Sequence of chain 1.C:
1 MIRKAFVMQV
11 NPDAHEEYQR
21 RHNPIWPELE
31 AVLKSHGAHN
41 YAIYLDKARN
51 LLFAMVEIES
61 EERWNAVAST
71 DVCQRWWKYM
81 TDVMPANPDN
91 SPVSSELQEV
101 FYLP

Sequence of chain 1.D:
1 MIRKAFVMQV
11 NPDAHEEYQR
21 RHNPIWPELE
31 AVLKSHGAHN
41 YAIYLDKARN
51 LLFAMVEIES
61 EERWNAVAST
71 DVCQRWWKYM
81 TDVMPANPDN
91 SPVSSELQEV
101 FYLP

The protein below binds the small molecule below.
Small molecule (SMILES): C[C@H](O)[C@H](O)[C@@H](O)[C@@H](O)C=O

Binding-site contacts:
Ligand atom C6 contacts residue HIS22 of chain 1.D at 4.5 Å.
Ligand atom C5 contacts residue HIS22 of chain 1.D at 4.2 Å.
Ligand atom C1 contacts residue TYR18 of chain 1.D at 3.6 Å (hydrophobic).
Ligand atom C1 contacts residue HIS22 of chain 1.D at 3.3 Å.
Ligand atom C3 contacts residue MET8 of chain 1.D at 4.5 Å (hydrophobic).
Ligand atom C4 contacts residue TRP76 of chain 1.D at 3.9 Å (hydrophobic).
Ligand atom O3 contacts residue TRP77 of chain 1.D at 2.9 Å (h-bond).
Ligand atom C6 contacts residue PHE101 of chain 1.C at 4.3 Å (hydrophobic).
Ligand atom O5 contacts residue ILE43 of chain 1.D at 4.5 Å.
Ligand atom C5 contacts residue TRP76 of chain 1.D at 3.8 Å (hydrophobic).
Ligand atom O1 contacts residue HIS22 of chain 1.D at 2.8 Å (h-bond).
Ligand atom C6 contacts residue LEU33 of chain 1.D at 4.2 Å (hydrophobic).
Ligand atom O4 contacts residue LEU33 of chain 1.D at 4.5 Å.
Ligand atom O1 contacts residue MET80 of chain 1.D at 4.0 Å.
Ligand atom O2 contacts residue TRP77 of chain 1.D at 3.5 Å (h-bond).
Ligand atom C2 contacts residue TRP77 of chain 1.D at 4.3 Å (hydrophobic).
Ligand atom O5 contacts residue HIS22 of chain 1.D at 3.1 Å (h-bond).
Ligand atom C4 contacts residue TRP77 of chain 1.D at 4.4 Å (hydrophobic).
Ligand atom C1 contacts residue ILE43 of chain 1.D at 4.0 Å (hydrophobic).
Ligand atom C3 contacts residue TYR41 of chain 1.D at 3.5 Å (hydrophobic).
Ligand atom C3 contacts residue TRP77 of chain 1.D at 4.0 Å (hydrophobic).
Ligand atom C1 contacts residue TRP76 of chain 1.D at 3.9 Å (hydrophobic).
Ligand atom O5 contacts residue TRP76 of chain 1.D at 3.1 Å (h-bond).
Ligand atom O4 contacts residue TYR41 of chain 1.D at 2.7 Å (h-bond).
Ligand atom O3 contacts residue TYR41 of chain 1.D at 4.2 Å.
Ligand atom C6 contacts residue LEU29 of chain 1.D at 3.6 Å (hydrophobic).
Ligand atom O1 contacts residue TRP76 of chain 1.D at 4.0 Å.
Ligand atom C4 contacts residue TYR41 of chain 1.D at 3.4 Å (hydrophobic).
Ligand atom O3 contacts residue PRO92 of chain 1.D at 4.2 Å.
Ligand atom C6 contacts residue TYR41 of chain 1.D at 4.5 Å (hydrophobic).
Ligand atom C5 contacts residue TYR41 of chain 1.D at 3.7 Å (hydrophobic).
Ligand atom O2 contacts residue TRP76 of chain 1.D at 3.1 Å (h-bond).
Ligand atom O1 contacts residue MET84 of chain 1.D at 4.5 Å.
Ligand atom C6 contacts residue TRP76 of chain 1.D at 3.7 Å (hydrophobic).
Ligand atom O1 contacts residue TYR18 of chain 1.D at 2.8 Å (h-bond).
Ligand atom C2 contacts residue TRP76 of chain 1.D at 4.0 Å (hydrophobic).
Ligand atom C2 contacts residue MET8 of chain 1.D at 4.2 Å (hydrophobic).
Ligand atom C1 contacts residue MET8 of chain 1.D at 4.4 Å (hydrophobic).